Sequence of chain 1.A:
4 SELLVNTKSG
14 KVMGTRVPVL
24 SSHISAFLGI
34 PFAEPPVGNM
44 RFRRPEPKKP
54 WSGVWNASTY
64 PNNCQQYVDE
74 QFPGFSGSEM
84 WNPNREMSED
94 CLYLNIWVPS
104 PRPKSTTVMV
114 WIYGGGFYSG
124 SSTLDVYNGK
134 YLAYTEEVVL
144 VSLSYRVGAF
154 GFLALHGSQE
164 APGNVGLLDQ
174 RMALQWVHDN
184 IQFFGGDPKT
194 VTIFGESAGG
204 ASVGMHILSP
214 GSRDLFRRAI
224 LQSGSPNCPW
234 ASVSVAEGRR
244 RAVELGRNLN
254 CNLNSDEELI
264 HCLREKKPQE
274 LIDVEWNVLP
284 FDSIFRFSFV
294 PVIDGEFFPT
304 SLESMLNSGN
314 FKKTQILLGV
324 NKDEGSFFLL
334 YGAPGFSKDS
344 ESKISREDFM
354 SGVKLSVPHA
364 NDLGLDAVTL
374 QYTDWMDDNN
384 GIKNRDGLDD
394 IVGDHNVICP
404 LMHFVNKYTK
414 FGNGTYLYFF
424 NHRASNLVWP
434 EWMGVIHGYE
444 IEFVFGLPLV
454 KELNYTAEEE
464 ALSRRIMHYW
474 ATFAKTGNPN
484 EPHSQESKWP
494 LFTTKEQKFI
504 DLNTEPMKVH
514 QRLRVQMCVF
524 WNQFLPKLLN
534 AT

Binding-site contacts:
Ligand atom C5 contacts residue ASN59 of chain 1.A at 3.9 Å.
Ligand atom C1 contacts residue SER61 of chain 1.A at 3.4 Å.
Ligand atom O5 contacts residue ASN59 of chain 1.A at 2.6 Å (h-bond).
Ligand atom C7 contacts residue ASN59 of chain 1.A at 3.5 Å.
Ligand atom C8 contacts residue ASN59 of chain 1.A at 3.2 Å.
Ligand atom O5 contacts residue SER61 of chain 1.A at 3.8 Å.
Ligand atom C1 contacts residue ASN59 of chain 1.A at 1.5 Å.
Ligand atom C5 contacts residue SER61 of chain 1.A at 4.2 Å.
Ligand atom C2 contacts residue ASN59 of chain 1.A at 2.7 Å.
Ligand atom C3 contacts residue ASN59 of chain 1.A at 4.1 Å.
Ligand atom N2 contacts residue ASN59 of chain 1.A at 3.2 Å (h-bond).

A small-molecule ligand and the protein it binds are described below.
Small molecule (SMILES): CC(=O)N[C@@H]1[C@@H](O)[C@H](O)[C@@H](CO)O[C@H]1O